The protein below binds the small molecule below.
Small molecule (SMILES): O=C(CSC(=O)[C@H](Cc1ccccc1)CC(F)(F)F)c1ccccc1

Binding-site contacts:
Ligand atom C1 contacts residue GLY58 of chain 1.A at 3.5 Å.
Ligand atom F1 contacts residue NI1 of chain 1.B at 3.0 Å.
Ligand atom O1 contacts residue GLY58 of chain 1.A at 3.5 Å.
Ligand atom F1 contacts residue LEU112 of chain 1.A at 2.6 Å.
Ligand atom F contacts residue HIS154 of chain 1.A at 3.3 Å.
Ligand atom C1 contacts residue VAL59 of chain 1.A at 3.8 Å (hydrophobic).
Ligand atom C12 contacts residue GLY60 of chain 1.A at 3.1 Å.
Ligand atom C4 contacts residue GLY110 of chain 1.A at 3.1 Å.
Ligand atom C12 contacts residue NI1 of chain 1.B at 3.1 Å.
Ligand atom F2 contacts residue LEU112 of chain 1.A at 3.0 Å.
Ligand atom C12 contacts residue GLN65 of chain 1.A at 3.9 Å.
Ligand atom C3 contacts residue GLY110 of chain 1.A at 3.7 Å.
Ligand atom C11 contacts residue GLU155 of chain 1.A at 3.6 Å.
Ligand atom C12 contacts residue LEU112 of chain 1.A at 3.7 Å (hydrophobic).
Ligand atom F2 contacts residue GLY60 of chain 1.A at 2.4 Å.
Ligand atom O1 contacts residue VAL59 of chain 1.A at 2.6 Å (h-bond).
Ligand atom F contacts residue GLU155 of chain 1.A at 2.0 Å.
Ligand atom F contacts residue NI1 of chain 1.B at 2.3 Å.
Ligand atom F contacts residue GLN65 of chain 1.A at 3.5 Å.
Ligand atom C12 contacts residue GLU155 of chain 1.A at 3.1 Å.
Ligand atom C5 contacts residue HIS154 of chain 1.A at 3.8 Å.
Ligand atom C14 contacts residue SER57 of chain 1.A at 3.1 Å.
Ligand atom C6 contacts residue HIS154 of chain 1.A at 3.6 Å.
Ligand atom C15 contacts residue SER57 of chain 1.A at 3.1 Å.
Ligand atom C8 contacts residue GLU109 of chain 1.A at 3.7 Å.
Ligand atom C2 contacts residue VAL59 of chain 1.A at 3.7 Å (hydrophobic).
Ligand atom C10 contacts residue GLY110 of chain 1.A at 3.0 Å.
Ligand atom F1 contacts residue GLN65 of chain 1.A at 3.6 Å.
Ligand atom C11 contacts residue GLY60 of chain 1.A at 3.0 Å.
Ligand atom C4 contacts residue HIS154 of chain 1.A at 3.3 Å.
Ligand atom C8 contacts residue LEU105 of chain 1.A at 3.6 Å (hydrophobic).
Ligand atom F2 contacts residue GLU155 of chain 1.A at 3.4 Å.
Ligand atom F2 contacts residue GLN65 of chain 1.A at 3.4 Å.
Ligand atom F1 contacts residue CYS111 of chain 1.A at 3.0 Å.
Ligand atom C5 contacts residue GLY110 of chain 1.A at 3.2 Å.
Ligand atom C1 contacts residue SER57 of chain 1.A at 3.2 Å.
Ligand atom F contacts residue GLY60 of chain 1.A at 3.5 Å.
Ligand atom O1 contacts residue GLY60 of chain 1.A at 3.4 Å (h-bond).
Ligand atom S contacts residue SER57 of chain 1.A at 3.7 Å.
Ligand atom C9 contacts residue GLY110 of chain 1.A at 3.5 Å.

Sequence of chain 1.A:
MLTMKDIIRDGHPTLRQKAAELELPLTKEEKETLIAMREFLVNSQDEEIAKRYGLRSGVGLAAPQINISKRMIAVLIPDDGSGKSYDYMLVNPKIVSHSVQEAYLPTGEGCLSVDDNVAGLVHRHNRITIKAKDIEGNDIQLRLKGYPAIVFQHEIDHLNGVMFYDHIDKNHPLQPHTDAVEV